Sequence of chain 1.A:
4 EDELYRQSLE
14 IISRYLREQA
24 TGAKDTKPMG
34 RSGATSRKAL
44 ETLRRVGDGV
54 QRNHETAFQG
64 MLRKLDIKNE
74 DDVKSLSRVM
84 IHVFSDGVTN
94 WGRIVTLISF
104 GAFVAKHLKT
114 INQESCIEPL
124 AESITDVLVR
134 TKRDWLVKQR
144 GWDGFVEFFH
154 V

A small-molecule ligand and the protein it binds are described below.
Small molecule (SMILES): CC(C)(C)c1ccc(CN2CCN(S(=O)(=O)Nc3ccc(SCCc4ccccc4)cc3C(=O)O)CC2)cc1

Binding-site contacts:
Ligand atom C3 contacts residue VAL82 of chain 1.A at 4.5 Å (hydrophobic).
Ligand atom O1 contacts residue HIS85 of chain 1.A at 4.0 Å.
Ligand atom O3 contacts residue HIS85 of chain 1.A at 3.5 Å.
Ligand atom S2 contacts residue HIS85 of chain 1.A at 4.1 Å.
Ligand atom O2 contacts residue VAL86 of chain 1.A at 4.2 Å.
Ligand atom C4 contacts residue VAL82 of chain 1.A at 3.9 Å (hydrophobic).
Ligand atom C6 contacts residue VAL86 of chain 1.A at 3.9 Å (hydrophobic).
Ligand atom O2 contacts residue HIS85 of chain 1.A at 3.5 Å.
Ligand atom N1 contacts residue VAL82 of chain 1.A at 4.3 Å.
Ligand atom O4 contacts residue HIS85 of chain 1.A at 4.3 Å.
Ligand atom C5 contacts residue VAL86 of chain 1.A at 4.3 Å (hydrophobic).
Ligand atom C5 contacts residue VAL82 of chain 1.A at 4.0 Å (hydrophobic).
Ligand atom C1 contacts residue VAL86 of chain 1.A at 3.8 Å (hydrophobic).
Ligand atom O4 contacts residue VAL82 of chain 1.A at 4.2 Å.
Ligand atom S1 contacts residue VAL86 of chain 1.A at 4.5 Å.
Ligand atom C2 contacts residue HIS85 of chain 1.A at 4.3 Å.
Ligand atom C2 contacts residue VAL86 of chain 1.A at 4.1 Å (hydrophobic).
Ligand atom C3 contacts residue HIS85 of chain 1.A at 4.4 Å.
Ligand atom N1 contacts residue HIS85 of chain 1.A at 3.7 Å.
Ligand atom N1 contacts residue ARG81 of chain 1.A at 4.4 Å.
Ligand atom O4 contacts residue ARG81 of chain 1.A at 4.3 Å.
Ligand atom C15 contacts residue HIS85 of chain 1.A at 3.7 Å.